The small molecule below binds the protein below.
Small molecule (SMILES): CCC(=O)N(c1ccccc1)C1CCN(CCNC(=O)CCCC(=O)NCC(=O)NCC(=O)NCC(=O)NCC(=O)O)CC1

Binding-site contacts:
Ligand atom O20 contacts residue TYR49 of chain 1.J at 3.3 Å.
Ligand atom C21 contacts residue GLU99 of chain 1.I at 3.2 Å.
Ligand atom C21 contacts residue THR106 of chain 1.I at 3.8 Å.
Ligand atom C02 contacts residue TYR36 of chain 1.J at 3.5 Å (hydrophobic).
Ligand atom C01 contacts residue TRP47 of chain 1.I at 3.7 Å (hydrophobic).
Ligand atom N05 contacts residue TYR36 of chain 1.J at 3.4 Å (h-bond).
Ligand atom C14 contacts residue TYR35 of chain 1.I at 3.7 Å (hydrophobic).
Ligand atom C23 contacts residue TYR101 of chain 1.I at 3.5 Å (hydrophobic).
Ligand atom C09 contacts residue ILE98 of chain 1.I at 3.3 Å (hydrophobic).
Ligand atom C16 contacts residue TYR91 of chain 1.J at 3.7 Å (hydrophobic).
Ligand atom C44 contacts residue GLU99 of chain 1.I at 3.5 Å.
Ligand atom N15 contacts residue GLU99 of chain 1.I at 2.9 Å (salt-bridge).
Ligand atom N18 contacts residue GLU99 of chain 1.I at 2.5 Å (salt-bridge).
Ligand atom C17 contacts residue GLU99 of chain 1.I at 3.6 Å.
Ligand atom C14 contacts residue GLU99 of chain 1.I at 3.3 Å.
Ligand atom C22 contacts residue TYR49 of chain 1.J at 3.5 Å (hydrophobic).
Ligand atom O04 contacts residue LEU96 of chain 1.J at 3.4 Å.
Ligand atom C16 contacts residue GLU99 of chain 1.I at 3.8 Å.
Ligand atom C03 contacts residue TYR36 of chain 1.J at 3.3 Å (hydrophobic).
Ligand atom C08 contacts residue ILE98 of chain 1.I at 3.4 Å (hydrophobic).
Ligand atom C11 contacts residue TYR36 of chain 1.J at 3.2 Å (hydrophobic).
Ligand atom C43 contacts residue TYR91 of chain 1.J at 3.6 Å (hydrophobic).
Ligand atom C44 contacts residue TYR36 of chain 1.J at 3.7 Å (hydrophobic).
Ligand atom C13 contacts residue GLU99 of chain 1.I at 3.3 Å.
Ligand atom O04 contacts residue TYR36 of chain 1.J at 3.8 Å.
Ligand atom C43 contacts residue GLU99 of chain 1.I at 3.5 Å.
Ligand atom C24 contacts residue TYR101 of chain 1.I at 3.7 Å (hydrophobic).
Ligand atom O04 contacts residue GLN89 of chain 1.J at 2.8 Å (h-bond).
Ligand atom C17 contacts residue TYR91 of chain 1.J at 3.7 Å (hydrophobic).
Ligand atom C08 contacts residue ALA97 of chain 1.I at 3.8 Å (hydrophobic).
Ligand atom N26 contacts residue TYR101 of chain 1.I at 3.6 Å.
Ligand atom C19 contacts residue GLU99 of chain 1.I at 3.3 Å.
Ligand atom C22 contacts residue THR106 of chain 1.I at 3.7 Å.
Ligand atom C01 contacts residue PHE98 of chain 1.J at 3.8 Å (hydrophobic).
Ligand atom C03 contacts residue GLN89 of chain 1.J at 3.6 Å.
Ligand atom C13 contacts residue TYR35 of chain 1.I at 3.4 Å (hydrophobic).
Ligand atom C07 contacts residue TYR35 of chain 1.I at 3.6 Å (hydrophobic).
Ligand atom C06 contacts residue TYR36 of chain 1.J at 3.7 Å (hydrophobic).
Ligand atom C19 contacts residue TYR49 of chain 1.J at 3.5 Å (hydrophobic).
Ligand atom C01 contacts residue GLN89 of chain 1.J at 3.7 Å.

Sequence of chain 1.I:
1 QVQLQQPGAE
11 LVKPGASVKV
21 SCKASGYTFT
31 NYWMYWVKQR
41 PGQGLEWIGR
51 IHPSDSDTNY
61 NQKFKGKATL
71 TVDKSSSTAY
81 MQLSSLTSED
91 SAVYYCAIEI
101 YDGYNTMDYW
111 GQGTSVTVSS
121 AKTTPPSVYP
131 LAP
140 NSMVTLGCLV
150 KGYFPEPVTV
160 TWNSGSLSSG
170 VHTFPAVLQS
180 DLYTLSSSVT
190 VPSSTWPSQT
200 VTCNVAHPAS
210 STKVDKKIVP

Sequence of chain 1.J:
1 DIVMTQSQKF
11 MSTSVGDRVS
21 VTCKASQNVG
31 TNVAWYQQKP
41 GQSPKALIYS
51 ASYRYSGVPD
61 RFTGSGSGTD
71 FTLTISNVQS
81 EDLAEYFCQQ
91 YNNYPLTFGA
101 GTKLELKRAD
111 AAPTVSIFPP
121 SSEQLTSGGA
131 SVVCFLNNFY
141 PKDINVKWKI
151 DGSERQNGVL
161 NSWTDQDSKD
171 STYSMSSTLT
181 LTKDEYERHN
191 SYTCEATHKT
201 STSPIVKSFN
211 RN